Sequence of chain 1.NA:
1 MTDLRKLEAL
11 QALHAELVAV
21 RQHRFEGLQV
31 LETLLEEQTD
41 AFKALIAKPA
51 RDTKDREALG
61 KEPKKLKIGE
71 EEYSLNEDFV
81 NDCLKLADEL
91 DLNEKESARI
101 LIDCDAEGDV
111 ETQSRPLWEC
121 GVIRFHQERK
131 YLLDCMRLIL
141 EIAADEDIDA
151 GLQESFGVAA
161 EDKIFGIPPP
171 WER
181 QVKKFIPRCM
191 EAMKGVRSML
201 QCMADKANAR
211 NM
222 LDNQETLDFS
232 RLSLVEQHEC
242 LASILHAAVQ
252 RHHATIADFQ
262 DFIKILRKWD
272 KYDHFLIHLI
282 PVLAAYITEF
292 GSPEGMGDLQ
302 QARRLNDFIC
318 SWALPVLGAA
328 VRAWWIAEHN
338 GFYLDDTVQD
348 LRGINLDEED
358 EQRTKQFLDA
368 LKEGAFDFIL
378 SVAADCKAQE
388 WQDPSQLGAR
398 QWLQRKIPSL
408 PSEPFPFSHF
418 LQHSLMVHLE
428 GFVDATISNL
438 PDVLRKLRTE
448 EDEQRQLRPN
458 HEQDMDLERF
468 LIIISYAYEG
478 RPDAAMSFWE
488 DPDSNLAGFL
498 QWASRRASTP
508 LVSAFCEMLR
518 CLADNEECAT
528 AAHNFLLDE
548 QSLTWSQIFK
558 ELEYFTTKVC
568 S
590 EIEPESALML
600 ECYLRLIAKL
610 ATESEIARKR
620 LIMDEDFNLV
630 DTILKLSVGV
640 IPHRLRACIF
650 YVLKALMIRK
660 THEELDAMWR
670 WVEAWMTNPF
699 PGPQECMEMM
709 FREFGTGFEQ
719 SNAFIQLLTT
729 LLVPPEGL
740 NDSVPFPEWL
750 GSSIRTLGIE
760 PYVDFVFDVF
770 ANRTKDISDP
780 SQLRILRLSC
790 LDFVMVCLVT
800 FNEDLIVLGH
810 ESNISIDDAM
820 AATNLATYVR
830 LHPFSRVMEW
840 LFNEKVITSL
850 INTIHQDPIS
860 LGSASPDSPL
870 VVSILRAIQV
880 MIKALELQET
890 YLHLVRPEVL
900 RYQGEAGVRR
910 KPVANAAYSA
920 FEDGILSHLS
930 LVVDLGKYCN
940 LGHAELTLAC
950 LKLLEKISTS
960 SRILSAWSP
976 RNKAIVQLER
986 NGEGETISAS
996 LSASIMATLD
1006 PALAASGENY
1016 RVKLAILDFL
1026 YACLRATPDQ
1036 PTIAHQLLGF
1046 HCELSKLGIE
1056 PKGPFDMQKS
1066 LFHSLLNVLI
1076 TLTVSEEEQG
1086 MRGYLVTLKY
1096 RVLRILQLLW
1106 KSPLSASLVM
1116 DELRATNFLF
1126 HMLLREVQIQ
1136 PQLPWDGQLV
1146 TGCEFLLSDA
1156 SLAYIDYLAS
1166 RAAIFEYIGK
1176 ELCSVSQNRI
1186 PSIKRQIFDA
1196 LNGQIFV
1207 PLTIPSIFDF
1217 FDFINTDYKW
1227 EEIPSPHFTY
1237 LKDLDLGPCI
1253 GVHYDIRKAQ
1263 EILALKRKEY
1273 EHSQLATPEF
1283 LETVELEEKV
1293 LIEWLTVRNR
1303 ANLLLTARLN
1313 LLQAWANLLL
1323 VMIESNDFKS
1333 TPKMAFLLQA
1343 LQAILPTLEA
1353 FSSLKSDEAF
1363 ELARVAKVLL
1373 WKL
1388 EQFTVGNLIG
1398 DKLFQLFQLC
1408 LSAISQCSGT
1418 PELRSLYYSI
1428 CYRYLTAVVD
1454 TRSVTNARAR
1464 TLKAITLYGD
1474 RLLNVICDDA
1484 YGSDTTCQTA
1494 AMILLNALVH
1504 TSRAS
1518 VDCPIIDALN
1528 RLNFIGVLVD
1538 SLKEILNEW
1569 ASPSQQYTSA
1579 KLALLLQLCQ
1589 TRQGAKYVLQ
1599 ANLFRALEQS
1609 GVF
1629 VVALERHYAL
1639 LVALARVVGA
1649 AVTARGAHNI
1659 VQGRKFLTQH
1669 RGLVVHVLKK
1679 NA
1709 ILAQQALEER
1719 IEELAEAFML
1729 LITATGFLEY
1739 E

A protein and the small-molecule ligand that binds it are described below.
Small molecule (SMILES): CC[C@H](C)[C@H](NC(=O)[C@@H](NC(=O)[C@H](CC(C)C)NC(=O)[C@@H](N)CCCCN)C(C)C)C(=O)N[C@@H](CC(N)=O)C(=O)N[C@@H](CCCCN)C(=O)N[C@@H](CC(=O)O)C(=O)N[C@@H](CCSC)C(=O)N[C@@H](CCCN=C(N)N)C(=O)N[C@H](C(=O)N[C@@H](CC(=O)O)C(=O)N[C@@H](CC(C)C)C(=O)N[C@@H](Cc1ccccc1)C(=O)N[C@@H](CO)C(=O)N1CCC[C@H]1C(=O)N1CCC[C@H]1C(=O)N[C@H](C=O)CC(N)=O)[C@@H](C)O

Binding-site contacts:
Ligand atom N contacts residue THR1065 of chain 1.C at 3.2 Å (h-bond).
Ligand atom CA contacts residue THR1065 of chain 1.C at 3.6 Å.
Ligand atom NZ contacts residue LYS1225 of chain 1.NA at 2.1 Å.
Ligand atom CB contacts residue ASP1070 of chain 1.C at 3.8 Å.
Ligand atom CZ contacts residue ARG1044 of chain 1.C at 3.3 Å.
Ligand atom O contacts residue THR1065 of chain 1.C at 3.2 Å.
Ligand atom O contacts residue ASN1069 of chain 1.C at 3.3 Å (h-bond).
Ligand atom N contacts residue GLN1074 of chain 1.C at 3.2 Å (h-bond).
Ligand atom O contacts residue ARG1049 of chain 1.C at 3.7 Å.
Ligand atom CE contacts residue LYS1225 of chain 1.NA at 3.3 Å.
Ligand atom OG1 contacts residue ARG1049 of chain 1.C at 2.9 Å (salt-bridge).
Ligand atom O contacts residue ARG1049 of chain 1.C at 3.7 Å.
Ligand atom CE contacts residue GLU1228 of chain 1.NA at 3.2 Å.
Ligand atom NH1 contacts residue ASN1069 of chain 1.C at 2.8 Å (h-bond).
Ligand atom O contacts residue GLN1074 of chain 1.C at 3.0 Å (h-bond).
Ligand atom N contacts residue ASN1069 of chain 1.C at 2.9 Å (h-bond).
Ligand atom CA contacts residue ASN1069 of chain 1.C at 3.5 Å.
Ligand atom CD contacts residue GLN1074 of chain 1.C at 3.5 Å.
Ligand atom CD contacts residue ASN1069 of chain 1.C at 3.8 Å.
Ligand atom NZ contacts residue ASP1073 of chain 1.C at 3.0 Å (salt-bridge).
Ligand atom CG contacts residue ILE1045 of chain 1.C at 3.5 Å (hydrophobic).
Ligand atom NZ contacts residue GLU1228 of chain 1.NA at 3.6 Å.
Ligand atom O contacts residue THR1065 of chain 1.C at 3.6 Å.
Ligand atom NH1 contacts residue ASP1073 of chain 1.C at 3.6 Å.
Ligand atom CD1 contacts residue THR1065 of chain 1.C at 3.5 Å.
Ligand atom CB contacts residue GLN1074 of chain 1.C at 3.5 Å.
Ligand atom CD1 contacts residue ILE1053 of chain 1.C at 3.4 Å (hydrophobic).
Ligand atom O contacts residue ASN1069 of chain 1.C at 3.0 Å (h-bond).
Ligand atom CD1 contacts residue PHE1068 of chain 1.C at 3.4 Å (hydrophobic).
Ligand atom CD1 contacts residue ARG1044 of chain 1.C at 3.1 Å.
Ligand atom O contacts residue ARG1049 of chain 1.C at 3.7 Å.
Ligand atom C contacts residue ASN1069 of chain 1.C at 3.2 Å.
Ligand atom CG1 contacts residue PHE1068 of chain 1.C at 3.4 Å (hydrophobic).
Ligand atom CG2 contacts residue PHE1068 of chain 1.C at 3.6 Å (hydrophobic).
Ligand atom CG contacts residue GLU1052 of chain 1.C at 3.2 Å.
Ligand atom CD2 contacts residue ILE1045 of chain 1.C at 3.7 Å (hydrophobic).
Ligand atom NH2 contacts residue ASP1073 of chain 1.C at 3.1 Å (salt-bridge).
Ligand atom O contacts residue ILE1045 of chain 1.C at 3.6 Å.
Ligand atom CB contacts residue GLU1052 of chain 1.C at 3.1 Å.
Ligand atom CE1 contacts residue ARG1044 of chain 1.C at 3.5 Å.

Sequence of chain 1.C:
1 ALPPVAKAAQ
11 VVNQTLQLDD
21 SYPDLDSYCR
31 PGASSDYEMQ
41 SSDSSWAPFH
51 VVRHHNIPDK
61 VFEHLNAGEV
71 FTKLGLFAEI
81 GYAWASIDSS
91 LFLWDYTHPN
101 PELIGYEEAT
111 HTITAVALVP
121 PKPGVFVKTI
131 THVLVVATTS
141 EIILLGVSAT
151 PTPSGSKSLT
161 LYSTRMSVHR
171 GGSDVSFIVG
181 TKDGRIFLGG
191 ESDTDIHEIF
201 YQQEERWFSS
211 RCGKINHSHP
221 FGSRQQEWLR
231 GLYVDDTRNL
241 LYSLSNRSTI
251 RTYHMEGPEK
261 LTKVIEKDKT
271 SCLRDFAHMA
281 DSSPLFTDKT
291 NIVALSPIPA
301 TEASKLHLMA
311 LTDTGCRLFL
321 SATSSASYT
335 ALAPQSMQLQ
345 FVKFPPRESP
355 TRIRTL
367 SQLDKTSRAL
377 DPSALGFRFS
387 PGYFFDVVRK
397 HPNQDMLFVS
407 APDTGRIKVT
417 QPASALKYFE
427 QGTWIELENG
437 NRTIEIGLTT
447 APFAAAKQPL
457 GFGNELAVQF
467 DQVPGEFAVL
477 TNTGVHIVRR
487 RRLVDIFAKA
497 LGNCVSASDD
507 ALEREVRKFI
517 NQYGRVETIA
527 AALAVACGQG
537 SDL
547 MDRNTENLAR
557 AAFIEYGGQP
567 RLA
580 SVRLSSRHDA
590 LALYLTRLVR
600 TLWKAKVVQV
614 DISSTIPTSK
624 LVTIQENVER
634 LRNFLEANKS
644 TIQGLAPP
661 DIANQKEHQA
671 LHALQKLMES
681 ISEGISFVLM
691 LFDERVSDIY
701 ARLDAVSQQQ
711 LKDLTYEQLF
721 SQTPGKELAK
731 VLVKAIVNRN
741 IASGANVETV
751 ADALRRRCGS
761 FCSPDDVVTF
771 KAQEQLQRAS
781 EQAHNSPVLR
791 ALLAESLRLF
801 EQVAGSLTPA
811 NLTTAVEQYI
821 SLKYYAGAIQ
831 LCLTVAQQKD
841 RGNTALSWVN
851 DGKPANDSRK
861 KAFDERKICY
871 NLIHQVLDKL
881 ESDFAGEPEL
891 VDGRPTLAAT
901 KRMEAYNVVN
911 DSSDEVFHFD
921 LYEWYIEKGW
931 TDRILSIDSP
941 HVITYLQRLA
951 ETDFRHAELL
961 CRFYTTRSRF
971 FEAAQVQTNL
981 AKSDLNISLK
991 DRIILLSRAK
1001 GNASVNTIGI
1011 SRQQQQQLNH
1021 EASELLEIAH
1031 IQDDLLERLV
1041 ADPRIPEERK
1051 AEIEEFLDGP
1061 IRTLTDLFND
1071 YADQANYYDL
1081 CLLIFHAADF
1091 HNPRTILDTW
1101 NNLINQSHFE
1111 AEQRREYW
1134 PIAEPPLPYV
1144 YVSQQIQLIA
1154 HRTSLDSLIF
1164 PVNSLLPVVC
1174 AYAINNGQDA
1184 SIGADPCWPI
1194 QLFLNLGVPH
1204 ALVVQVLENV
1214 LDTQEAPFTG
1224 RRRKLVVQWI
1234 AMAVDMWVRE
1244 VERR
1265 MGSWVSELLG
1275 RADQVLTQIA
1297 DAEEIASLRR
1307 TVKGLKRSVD